Binding-site contacts:
Ligand atom O6 contacts residue ASN162 of chain 1.A at 4.4 Å.
Ligand atom C7 contacts residue ASN162 of chain 1.A at 3.8 Å.
Ligand atom C5 contacts residue ASN162 of chain 1.A at 3.7 Å.
Ligand atom C1 contacts residue ASN162 of chain 1.A at 1.4 Å.
Ligand atom N2 contacts residue ASN162 of chain 1.A at 2.9 Å (h-bond).
Ligand atom C8 contacts residue ASN162 of chain 1.A at 4.2 Å.
Ligand atom C4 contacts residue ASN162 of chain 1.A at 4.2 Å.
Ligand atom C2 contacts residue ASN162 of chain 1.A at 2.5 Å.
Ligand atom C3 contacts residue ASN162 of chain 1.A at 3.8 Å.
Ligand atom O5 contacts residue ASN162 of chain 1.A at 2.4 Å (h-bond).

Sequence of chain 1.A:
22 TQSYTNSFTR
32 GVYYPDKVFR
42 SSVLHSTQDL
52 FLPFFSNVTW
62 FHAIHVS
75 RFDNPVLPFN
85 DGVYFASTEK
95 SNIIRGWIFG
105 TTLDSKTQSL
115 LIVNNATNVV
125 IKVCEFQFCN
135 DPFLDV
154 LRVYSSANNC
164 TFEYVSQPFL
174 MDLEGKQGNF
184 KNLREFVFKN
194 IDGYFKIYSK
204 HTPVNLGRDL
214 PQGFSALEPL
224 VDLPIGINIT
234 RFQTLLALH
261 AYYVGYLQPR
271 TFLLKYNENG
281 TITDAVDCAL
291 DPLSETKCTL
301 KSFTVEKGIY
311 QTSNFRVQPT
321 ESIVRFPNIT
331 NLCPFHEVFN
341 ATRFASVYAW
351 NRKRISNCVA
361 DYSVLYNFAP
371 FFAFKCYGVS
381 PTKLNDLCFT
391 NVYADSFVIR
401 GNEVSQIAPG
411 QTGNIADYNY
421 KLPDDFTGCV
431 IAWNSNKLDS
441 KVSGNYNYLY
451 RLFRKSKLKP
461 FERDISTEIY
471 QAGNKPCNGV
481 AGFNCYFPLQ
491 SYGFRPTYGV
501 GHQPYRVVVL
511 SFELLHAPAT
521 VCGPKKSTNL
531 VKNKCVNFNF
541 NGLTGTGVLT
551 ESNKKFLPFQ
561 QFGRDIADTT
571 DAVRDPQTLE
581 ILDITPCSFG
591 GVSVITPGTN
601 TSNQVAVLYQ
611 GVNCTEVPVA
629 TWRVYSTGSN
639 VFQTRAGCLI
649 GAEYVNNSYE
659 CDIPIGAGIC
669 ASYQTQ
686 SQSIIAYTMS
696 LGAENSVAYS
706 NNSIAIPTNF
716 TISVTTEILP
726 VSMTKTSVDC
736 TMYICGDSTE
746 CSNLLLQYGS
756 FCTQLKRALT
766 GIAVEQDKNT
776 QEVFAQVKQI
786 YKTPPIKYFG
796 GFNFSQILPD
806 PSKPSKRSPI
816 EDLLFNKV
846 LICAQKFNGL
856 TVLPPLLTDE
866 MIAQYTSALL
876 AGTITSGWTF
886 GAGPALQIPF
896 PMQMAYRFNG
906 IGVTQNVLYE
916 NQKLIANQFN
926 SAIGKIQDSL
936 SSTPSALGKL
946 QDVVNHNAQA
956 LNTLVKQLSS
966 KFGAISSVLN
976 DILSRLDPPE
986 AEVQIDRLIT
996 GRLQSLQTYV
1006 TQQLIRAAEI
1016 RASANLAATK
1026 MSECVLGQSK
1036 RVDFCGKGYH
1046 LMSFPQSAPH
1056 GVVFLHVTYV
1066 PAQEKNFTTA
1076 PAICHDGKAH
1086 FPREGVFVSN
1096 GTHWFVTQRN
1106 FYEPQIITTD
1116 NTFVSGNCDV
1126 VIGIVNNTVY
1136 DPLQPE

The small molecule below binds the protein below.
Small molecule (SMILES): CC(=O)N[C@@H]1[C@@H](O)[C@H](O)[C@@H](CO)O[C@H]1O